This small molecule binds to this protein.
Small molecule (SMILES): CC[C@H](C)[C@H](NC(=O)[C@H](CC(C)C)NC(=O)[C@H](CO)NC(=O)CNC(=O)[C@@H](NC(=O)[C@@H](N)[C@@H](C)O)C(C)C)C(=O)N[C@H](C=O)CCC(N)=O

Sequence of chain 56.D:
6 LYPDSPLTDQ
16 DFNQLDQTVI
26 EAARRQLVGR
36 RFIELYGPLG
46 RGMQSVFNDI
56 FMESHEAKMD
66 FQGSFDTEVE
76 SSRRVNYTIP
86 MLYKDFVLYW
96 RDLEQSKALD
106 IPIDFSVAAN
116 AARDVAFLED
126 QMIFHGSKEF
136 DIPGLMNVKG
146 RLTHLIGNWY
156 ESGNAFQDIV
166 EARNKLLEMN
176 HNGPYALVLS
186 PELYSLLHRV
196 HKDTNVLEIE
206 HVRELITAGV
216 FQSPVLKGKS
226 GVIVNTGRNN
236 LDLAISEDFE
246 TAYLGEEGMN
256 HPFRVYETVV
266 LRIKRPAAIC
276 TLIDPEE

Binding-site contacts:
Ligand atom O contacts residue ARG35 of chain 56.D at 3.4 Å (salt-bridge).
Ligand atom OE1 contacts residue ARG36 of chain 56.D at 3.8 Å.
Ligand atom CB contacts residue LEU40 of chain 56.D at 4.1 Å (hydrophobic).
Ligand atom CA contacts residue ARG29 of chain 56.D at 4.0 Å.
Ligand atom O contacts residue ASP243 of chain 56.D at 4.1 Å.
Ligand atom CA contacts residue ASP243 of chain 56.D at 4.4 Å.
Ligand atom CB contacts residue ARG35 of chain 56.D at 3.5 Å.
Ligand atom CD contacts residue ARG36 of chain 56.D at 4.1 Å.
Ligand atom O contacts residue ARG35 of chain 56.D at 3.1 Å (salt-bridge).
Ligand atom CD1 contacts residue LEU40 of chain 56.D at 3.8 Å (hydrophobic).
Ligand atom CG2 contacts residue LEU40 of chain 56.D at 4.2 Å (hydrophobic).
Ligand atom CG1 contacts residue ARG35 of chain 56.D at 4.2 Å.
Ligand atom N contacts residue ASP243 of chain 56.D at 2.8 Å (salt-bridge).
Ligand atom CG2 contacts residue ASP243 of chain 56.D at 3.3 Å.
Ligand atom CA contacts residue ASP243 of chain 56.D at 3.3 Å.
Ligand atom CG2 contacts residue PRO43 of chain 56.D at 3.9 Å (hydrophobic).
Ligand atom C contacts residue ARG35 of chain 56.D at 3.6 Å.
Ligand atom C contacts residue ARG36 of chain 56.D at 3.2 Å.
Ligand atom CA contacts residue ARG35 of chain 56.D at 3.9 Å.
Ligand atom CB contacts residue PRO43 of chain 56.D at 3.8 Å (hydrophobic).
Ligand atom CA contacts residue ASP243 of chain 56.D at 4.3 Å.
Ligand atom CD1 contacts residue ARG35 of chain 56.D at 4.5 Å.
Ligand atom CA contacts residue PRO43 of chain 56.D at 4.4 Å (hydrophobic).
Ligand atom CB contacts residue ARG35 of chain 56.D at 4.1 Å.
Ligand atom N contacts residue ASP243 of chain 56.D at 3.2 Å (salt-bridge).
Ligand atom C contacts residue ASP243 of chain 56.D at 3.9 Å.
Ligand atom O contacts residue ARG29 of chain 56.D at 3.8 Å.
Ligand atom O contacts residue ARG36 of chain 56.D at 3.6 Å (salt-bridge).
Ligand atom N contacts residue PRO43 of chain 56.D at 4.4 Å.
Ligand atom NE2 contacts residue ARG36 of chain 56.D at 3.9 Å.
Ligand atom CB contacts residue ARG29 of chain 56.D at 4.1 Å.
Ligand atom CB contacts residue ASP243 of chain 56.D at 4.3 Å.
Ligand atom C contacts residue ASP243 of chain 56.D at 3.8 Å.
Ligand atom CG contacts residue LEU40 of chain 56.D at 4.4 Å (hydrophobic).
Ligand atom OG contacts residue ARG29 of chain 56.D at 4.3 Å.
Ligand atom OG contacts residue ILE25 of chain 56.D at 4.0 Å.
Ligand atom CD1 contacts residue LEU32 of chain 56.D at 3.8 Å (hydrophobic).
Ligand atom C contacts residue ARG35 of chain 56.D at 4.4 Å.
Ligand atom N contacts residue ARG35 of chain 56.D at 4.1 Å.
Ligand atom CD1 contacts residue ARG29 of chain 56.D at 4.4 Å.